Binding-site contacts:
Ligand atom O5 contacts residue MET33 of chain 5.F at 4.2 Å.
Ligand atom O1 contacts residue MET33 of chain 5.F at 3.9 Å.
Ligand atom C3 contacts residue VAL31 of chain 5.F at 3.0 Å (hydrophobic).
Ligand atom C3 contacts residue NAG1 of chain 5.DA at 3.7 Å.
Ligand atom C6 contacts residue MET33 of chain 5.F at 3.5 Å (hydrophobic).
Ligand atom C6 contacts residue LEU24 of chain 5.F at 4.5 Å (hydrophobic).
Ligand atom O1 contacts residue VAL31 of chain 5.F at 3.4 Å (h-bond).
Ligand atom C6 contacts residue NAG1 of chain 5.DA at 4.3 Å.
Ligand atom C8 contacts residue ARG57 of chain 5.F at 4.2 Å.
Ligand atom O4 contacts residue NAG1 of chain 5.DA at 3.0 Å.
Ligand atom C7 contacts residue ASN69 of chain 5.F at 3.8 Å.
Ligand atom O3 contacts residue VAL31 of chain 5.F at 3.6 Å.
Ligand atom N2 contacts residue ASN69 of chain 5.F at 4.3 Å.
Ligand atom O3 contacts residue NAG1 of chain 5.DA at 2.6 Å (h-bond).
Ligand atom C7 contacts residue SER70 of chain 5.F at 4.4 Å.
Ligand atom C4 contacts residue VAL31 of chain 5.F at 3.8 Å (hydrophobic).
Ligand atom C8 contacts residue ASN69 of chain 5.F at 3.4 Å.
Ligand atom O4 contacts residue VAL31 of chain 5.F at 3.3 Å.
Ligand atom C1 contacts residue VAL31 of chain 5.F at 4.3 Å (hydrophobic).
Ligand atom C1 contacts residue ASN69 of chain 5.F at 2.7 Å.
Ligand atom O1 contacts residue ASN69 of chain 5.F at 2.1 Å (h-bond).
Ligand atom O6 contacts residue NAG1 of chain 5.DA at 3.0 Å.
Ligand atom C8 contacts residue SER70 of chain 5.F at 3.7 Å.
Ligand atom C2 contacts residue ASN69 of chain 5.F at 4.2 Å.
Ligand atom O1 contacts residue SER70 of chain 5.F at 4.2 Å.
Ligand atom N2 contacts residue VAL31 of chain 5.F at 4.0 Å.
Ligand atom C4 contacts residue NAG1 of chain 5.DA at 3.2 Å.
Ligand atom C5 contacts residue MET33 of chain 5.F at 3.7 Å (hydrophobic).
Ligand atom C5 contacts residue ASN69 of chain 5.F at 3.7 Å.
Ligand atom O7 contacts residue ASN69 of chain 5.F at 3.8 Å.
Ligand atom C2 contacts residue VAL31 of chain 5.F at 4.0 Å (hydrophobic).
Ligand atom O5 contacts residue ASN69 of chain 5.F at 2.8 Å (h-bond).
Ligand atom C5 contacts residue NAG1 of chain 5.DA at 4.3 Å.
Ligand atom C5 contacts residue VAL31 of chain 5.F at 4.2 Å (hydrophobic).
Ligand atom C6 contacts residue ASN69 of chain 5.F at 4.4 Å.

Sequence of chain 5.F:
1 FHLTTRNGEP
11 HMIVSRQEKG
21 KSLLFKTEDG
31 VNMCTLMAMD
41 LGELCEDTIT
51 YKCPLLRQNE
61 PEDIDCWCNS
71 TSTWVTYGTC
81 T

This protein binds this small molecule.
Small molecule (SMILES): CC(=O)N[C@@H]1[C@@H](O)[C@H](O)[C@@H](CO)O[C@H]1O